The protein below binds the small molecule below.
Small molecule (SMILES): Nc1ncnc2c1ncn2CCOC[P](=O)(O)O[P](=O)(O)OP(=O)(O)O

Sequence of chain 1.A:
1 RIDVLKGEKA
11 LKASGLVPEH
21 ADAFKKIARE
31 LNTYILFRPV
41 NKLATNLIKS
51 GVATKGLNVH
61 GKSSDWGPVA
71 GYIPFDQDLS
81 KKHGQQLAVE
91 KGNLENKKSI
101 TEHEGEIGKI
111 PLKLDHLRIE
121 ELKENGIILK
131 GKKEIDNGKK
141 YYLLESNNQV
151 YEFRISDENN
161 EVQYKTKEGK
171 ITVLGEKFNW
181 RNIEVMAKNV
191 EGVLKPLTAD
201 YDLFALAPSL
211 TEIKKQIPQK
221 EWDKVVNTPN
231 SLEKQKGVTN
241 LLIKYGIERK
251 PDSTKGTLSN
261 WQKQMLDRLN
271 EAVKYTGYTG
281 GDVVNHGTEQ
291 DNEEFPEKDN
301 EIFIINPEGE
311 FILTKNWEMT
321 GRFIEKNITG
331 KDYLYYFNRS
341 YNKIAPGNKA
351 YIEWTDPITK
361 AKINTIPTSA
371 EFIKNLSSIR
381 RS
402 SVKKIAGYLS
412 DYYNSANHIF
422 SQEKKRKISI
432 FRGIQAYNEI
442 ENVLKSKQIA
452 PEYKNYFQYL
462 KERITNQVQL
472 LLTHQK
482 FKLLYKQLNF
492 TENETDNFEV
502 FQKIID

Binding-site contacts:
Ligand atom N6 contacts residue THR257 of chain 1.A at 3.1 Å (h-bond).
Ligand atom O1G contacts residue LYS55 of chain 1.A at 3.1 Å (salt-bridge).
Ligand atom C5' contacts residue YB1 of chain 1.G at 2.6 Å.
Ligand atom N1 contacts residue GLY256 of chain 1.A at 3.5 Å.
Ligand atom N7 contacts residue HIS286 of chain 1.A at 3.4 Å (h-bond).
Ligand atom O3A contacts residue YB1 of chain 1.G at 3.4 Å.
Ligand atom PA contacts residue YB1 of chain 1.G at 3.5 Å.
Ligand atom N1 contacts residue THR257 of chain 1.A at 3.4 Å (h-bond).
Ligand atom O5' contacts residue HIS286 of chain 1.A at 3.2 Å (h-bond).
Ligand atom C2 contacts residue LEU57 of chain 1.A at 3.5 Å (hydrophobic).
Ligand atom C5 contacts residue THR288 of chain 1.A at 3.6 Å.
Ligand atom O1A contacts residue LYS55 of chain 1.A at 2.6 Å (salt-bridge).
Ligand atom N7 contacts residue THR288 of chain 1.A at 2.8 Å (h-bond).
Ligand atom O2G contacts residue SER63 of chain 1.A at 3.3 Å (h-bond).
Ligand atom O2G contacts residue LYS55 of chain 1.A at 3.0 Å.
Ligand atom O3B contacts residue LYS55 of chain 1.A at 3.2 Å (salt-bridge).
Ligand atom PG contacts residue LYS55 of chain 1.A at 3.4 Å.
Ligand atom O3G contacts residue SER63 of chain 1.A at 3.0 Å (h-bond).
Ligand atom O1G contacts residue SER63 of chain 1.A at 3.1 Å (h-bond).
Ligand atom PG contacts residue SER63 of chain 1.A at 3.3 Å.
Ligand atom PG contacts residue LYS81 of chain 1.A at 3.6 Å.
Ligand atom PB contacts residue ASP202 of chain 1.A at 3.4 Å.
Ligand atom C5' contacts residue ASP202 of chain 1.A at 3.4 Å.
Ligand atom O2B contacts residue ARG38 of chain 1.A at 2.7 Å (salt-bridge).
Ligand atom N6 contacts residue THR288 of chain 1.A at 3.4 Å (h-bond).
Ligand atom O1G contacts residue LYS81 of chain 1.A at 3.3 Å (salt-bridge).
Ligand atom O5' contacts residue ASP202 of chain 1.A at 3.0 Å (salt-bridge).
Ligand atom N6 contacts residue GLY287 of chain 1.A at 3.4 Å.
Ligand atom C5' contacts residue HIS286 of chain 1.A at 3.6 Å.
Ligand atom PB contacts residue ARG38 of chain 1.A at 3.5 Å.
Ligand atom C1' contacts residue ASN292 of chain 1.A at 3.0 Å.
Ligand atom O2B contacts residue ASP202 of chain 1.A at 2.7 Å (salt-bridge).
Ligand atom O3A contacts residue ASP202 of chain 1.A at 3.2 Å (salt-bridge).
Ligand atom O1G contacts residue LYS62 of chain 1.A at 3.2 Å.
Ligand atom N9 contacts residue ASN292 of chain 1.A at 3.1 Å (h-bond).
Ligand atom C8 contacts residue ASN292 of chain 1.A at 3.5 Å.
Ligand atom O3G contacts residue LYS81 of chain 1.A at 2.8 Å (salt-bridge).
Ligand atom C8 contacts residue HIS286 of chain 1.A at 3.5 Å.
Ligand atom O5' contacts residue YB1 of chain 1.G at 3.1 Å.
Ligand atom C4 contacts residue ASN292 of chain 1.A at 3.4 Å.